A small-molecule ligand and the protein it binds are described below.
Small molecule (SMILES): OC[C@H]1O[C@@H](O[C@H]2[C@H](O)[C@@H](O)[C@H](O)O[C@@H]2CO)[C@H](O)[C@@H](O)[C@H]1O

Sequence of chain 1.C:
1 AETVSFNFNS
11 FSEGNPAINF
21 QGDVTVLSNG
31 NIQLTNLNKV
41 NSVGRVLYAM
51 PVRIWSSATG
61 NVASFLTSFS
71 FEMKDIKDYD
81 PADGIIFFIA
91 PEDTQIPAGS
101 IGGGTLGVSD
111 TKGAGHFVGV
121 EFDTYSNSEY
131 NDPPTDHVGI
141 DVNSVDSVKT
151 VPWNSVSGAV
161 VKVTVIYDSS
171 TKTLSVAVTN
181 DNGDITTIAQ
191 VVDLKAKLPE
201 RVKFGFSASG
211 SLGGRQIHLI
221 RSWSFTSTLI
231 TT

Binding-site contacts:
Ligand atom O3 contacts residue GLY104 of chain 1.C at 3.1 Å (h-bond).
Ligand atom O4 contacts residue ASP83 of chain 1.C at 2.6 Å (salt-bridge).
Ligand atom C4 contacts residue ASP83 of chain 1.C at 3.2 Å.
Ligand atom O3 contacts residue ASN127 of chain 1.C at 3.1 Å (h-bond).
Ligand atom O3 contacts residue SER211 of chain 1.C at 3.6 Å.
Ligand atom C4 contacts residue SER211 of chain 1.C at 3.6 Å.
Ligand atom C4 contacts residue TYR125 of chain 1.C at 3.6 Å (hydrophobic).
Ligand atom O3 contacts residue GLY214 of chain 1.C at 4.2 Å.
Ligand atom O3 contacts residue GLY213 of chain 1.C at 3.4 Å (h-bond).
Ligand atom C3 contacts residue GLY213 of chain 1.C at 4.2 Å.
Ligand atom C6 contacts residue SER211 of chain 1.C at 4.1 Å.
Ligand atom C3 contacts residue TYR125 of chain 1.C at 3.5 Å (hydrophobic).
Ligand atom O3 contacts residue GLY103 of chain 1.C at 3.7 Å.
Ligand atom C5 contacts residue SER211 of chain 1.C at 3.7 Å.
Ligand atom O4 contacts residue GLY214 of chain 1.C at 4.0 Å.
Ligand atom O2 contacts residue GLY213 of chain 1.C at 4.0 Å.
Ligand atom O3 contacts residue TYR125 of chain 1.C at 3.8 Å.
Ligand atom O6 contacts residue TYR125 of chain 1.C at 3.8 Å.
Ligand atom O2 contacts residue GLU129 of chain 1.C at 3.7 Å.
Ligand atom C3 contacts residue ASP83 of chain 1.C at 3.4 Å.
Ligand atom O6 contacts residue ASP80 of chain 1.C at 3.4 Å (salt-bridge).
Ligand atom C5 contacts residue TYR125 of chain 1.C at 3.5 Å (hydrophobic).
Ligand atom C6 contacts residue ASP80 of chain 1.C at 3.9 Å.
Ligand atom O5 contacts residue SER211 of chain 1.C at 3.1 Å (h-bond).
Ligand atom C4 contacts residue ALA82 of chain 1.C at 4.0 Å (hydrophobic).
Ligand atom C2 contacts residue SER211 of chain 1.C at 4.0 Å.
Ligand atom C6 contacts residue ALA82 of chain 1.C at 4.2 Å (hydrophobic).
Ligand atom C6 contacts residue TYR125 of chain 1.C at 3.5 Å (hydrophobic).
Ligand atom C3 contacts residue SER211 of chain 1.C at 4.0 Å.
Ligand atom O2 contacts residue ASN127 of chain 1.C at 3.8 Å.
Ligand atom C1 contacts residue SER211 of chain 1.C at 3.8 Å.
Ligand atom O6 contacts residue GLY213 of chain 1.C at 4.3 Å.
Ligand atom O3 contacts residue ASP83 of chain 1.C at 2.6 Å (salt-bridge).
Ligand atom O4 contacts residue SER211 of chain 1.C at 2.7 Å (h-bond).
Ligand atom O2 contacts residue LEU212 of chain 1.C at 3.2 Å.
Ligand atom C3 contacts residue SER211 of chain 1.C at 4.3 Å.
Ligand atom C3 contacts residue ASN127 of chain 1.C at 3.8 Å.
Ligand atom O4 contacts residue SER211 of chain 1.C at 3.7 Å.
Ligand atom C6 contacts residue GLY214 of chain 1.C at 3.7 Å.
Ligand atom O4 contacts residue ALA82 of chain 1.C at 3.5 Å.